Sequence of chain 1.E:
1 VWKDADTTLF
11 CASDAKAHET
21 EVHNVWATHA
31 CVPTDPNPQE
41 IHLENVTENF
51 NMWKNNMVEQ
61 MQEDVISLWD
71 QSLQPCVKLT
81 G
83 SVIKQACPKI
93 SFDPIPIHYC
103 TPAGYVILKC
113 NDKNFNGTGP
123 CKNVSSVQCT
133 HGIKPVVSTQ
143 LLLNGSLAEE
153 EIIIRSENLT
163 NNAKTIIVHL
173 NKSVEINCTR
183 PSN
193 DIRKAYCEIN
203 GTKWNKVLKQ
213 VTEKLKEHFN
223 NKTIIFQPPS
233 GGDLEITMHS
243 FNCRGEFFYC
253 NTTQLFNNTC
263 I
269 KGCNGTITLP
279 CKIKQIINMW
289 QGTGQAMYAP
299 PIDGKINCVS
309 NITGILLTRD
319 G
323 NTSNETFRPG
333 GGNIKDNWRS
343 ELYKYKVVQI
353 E

This small molecule binds to this protein.
Small molecule (SMILES): CC(=O)N[C@@H]1[C@@H](O)[C@H](O)[C@@H](CO)O[C@H]1O

Binding-site contacts:
Ligand atom C1 contacts residue ASN163 of chain 1.E at 3.8 Å.
Ligand atom C1 contacts residue ASN160 of chain 1.E at 1.3 Å.
Ligand atom O5 contacts residue ASN163 of chain 1.E at 3.0 Å.
Ligand atom C5 contacts residue ASN163 of chain 1.E at 4.1 Å.
Ligand atom C2 contacts residue ASN160 of chain 1.E at 2.7 Å.
Ligand atom C1 contacts residue THR162 of chain 1.E at 3.7 Å.
Ligand atom C7 contacts residue ASN160 of chain 1.E at 4.0 Å.
Ligand atom O5 contacts residue THR162 of chain 1.E at 3.9 Å.
Ligand atom C5 contacts residue THR162 of chain 1.E at 4.1 Å.
Ligand atom C6 contacts residue ASN163 of chain 1.E at 3.8 Å.
Ligand atom O7 contacts residue ASN160 of chain 1.E at 4.4 Å.
Ligand atom C6 contacts residue THR162 of chain 1.E at 4.0 Å.
Ligand atom N2 contacts residue ASN160 of chain 1.E at 3.2 Å (h-bond).
Ligand atom C5 contacts residue ASN160 of chain 1.E at 3.5 Å.
Ligand atom O6 contacts residue ASN163 of chain 1.E at 3.2 Å (h-bond).
Ligand atom C3 contacts residue ASN160 of chain 1.E at 3.9 Å.
Ligand atom O5 contacts residue ASN160 of chain 1.E at 2.2 Å (h-bond).
Ligand atom C4 contacts residue ASN160 of chain 1.E at 4.2 Å.